The protein below binds the small molecule below.
Small molecule (SMILES): CC(=O)N[C@H]1[C@H](O[C@H]2[C@H](O)[C@@H](NC(C)=O)CO[C@@H]2CO)O[C@H](CO)[C@@H](O)[C@@H]1O

Binding-site contacts:
Ligand atom C1 contacts residue ASN285 of chain 1.C at 1.4 Å.
Ligand atom C7 contacts residue ASN285 of chain 1.C at 3.7 Å.
Ligand atom O7 contacts residue ASN285 of chain 1.C at 4.1 Å.
Ligand atom C8 contacts residue ASP282 of chain 1.C at 3.7 Å.
Ligand atom N2 contacts residue VAL281 of chain 1.C at 4.3 Å.
Ligand atom C4 contacts residue ASN285 of chain 1.C at 4.3 Å.
Ligand atom C1 contacts residue VAL281 of chain 1.C at 4.2 Å (hydrophobic).
Ligand atom C5 contacts residue ASN285 of chain 1.C at 3.7 Å.
Ligand atom C8 contacts residue ASN348 of chain 1.C at 3.9 Å.
Ligand atom C2 contacts residue ASN285 of chain 1.C at 2.6 Å.
Ligand atom N2 contacts residue ASN285 of chain 1.C at 3.0 Å (h-bond).
Ligand atom O7 contacts residue SER346 of chain 1.C at 4.1 Å.
Ligand atom O5 contacts residue ASN285 of chain 1.C at 2.4 Å (h-bond).
Ligand atom C8 contacts residue SER346 of chain 1.C at 4.3 Å.
Ligand atom C3 contacts residue ASN285 of chain 1.C at 3.9 Å.

Sequence of chain 1.C:
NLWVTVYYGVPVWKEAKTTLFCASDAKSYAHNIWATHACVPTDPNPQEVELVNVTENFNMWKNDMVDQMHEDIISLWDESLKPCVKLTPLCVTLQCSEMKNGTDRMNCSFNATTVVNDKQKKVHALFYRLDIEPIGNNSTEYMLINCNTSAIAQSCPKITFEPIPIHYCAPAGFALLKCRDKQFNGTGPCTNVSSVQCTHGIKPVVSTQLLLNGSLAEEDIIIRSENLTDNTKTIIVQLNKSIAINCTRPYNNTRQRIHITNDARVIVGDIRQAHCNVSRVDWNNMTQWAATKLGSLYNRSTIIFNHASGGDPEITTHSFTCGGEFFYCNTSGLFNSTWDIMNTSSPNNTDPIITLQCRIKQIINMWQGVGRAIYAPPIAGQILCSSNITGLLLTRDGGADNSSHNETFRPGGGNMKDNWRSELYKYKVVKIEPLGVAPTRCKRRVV